Sequence of chain 1.B:
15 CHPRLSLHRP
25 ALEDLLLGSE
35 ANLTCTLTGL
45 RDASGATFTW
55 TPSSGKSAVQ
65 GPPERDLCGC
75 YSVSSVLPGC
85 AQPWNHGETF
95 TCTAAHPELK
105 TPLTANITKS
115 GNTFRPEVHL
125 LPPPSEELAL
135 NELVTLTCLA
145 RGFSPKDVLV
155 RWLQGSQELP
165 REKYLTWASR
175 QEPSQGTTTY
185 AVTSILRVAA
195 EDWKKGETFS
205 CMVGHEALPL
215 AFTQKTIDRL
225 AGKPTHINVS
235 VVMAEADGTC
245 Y

This small molecule binds to this protein.
Small molecule (SMILES): CC(=O)N[C@@H]1[C@@H](O)[C@H](O)[C@@H](CO)O[C@H]1O

Binding-site contacts:
Ligand atom N2 contacts residue ASN110 of chain 1.B at 2.9 Å (h-bond).
Ligand atom C1 contacts residue ASN110 of chain 1.B at 1.4 Å.
Ligand atom C4 contacts residue ASN110 of chain 1.B at 4.2 Å.
Ligand atom C7 contacts residue ASN110 of chain 1.B at 3.3 Å.
Ligand atom O6 contacts residue ASN110 of chain 1.B at 4.0 Å.
Ligand atom C8 contacts residue ASN110 of chain 1.B at 4.4 Å.
Ligand atom C3 contacts residue ASN110 of chain 1.B at 3.8 Å.
Ligand atom O5 contacts residue ASN110 of chain 1.B at 2.4 Å (h-bond).
Ligand atom O7 contacts residue ASN110 of chain 1.B at 3.3 Å (h-bond).
Ligand atom C5 contacts residue ASN110 of chain 1.B at 3.7 Å.
Ligand atom C2 contacts residue ASN110 of chain 1.B at 2.5 Å.